Sequence of chain 1.F:
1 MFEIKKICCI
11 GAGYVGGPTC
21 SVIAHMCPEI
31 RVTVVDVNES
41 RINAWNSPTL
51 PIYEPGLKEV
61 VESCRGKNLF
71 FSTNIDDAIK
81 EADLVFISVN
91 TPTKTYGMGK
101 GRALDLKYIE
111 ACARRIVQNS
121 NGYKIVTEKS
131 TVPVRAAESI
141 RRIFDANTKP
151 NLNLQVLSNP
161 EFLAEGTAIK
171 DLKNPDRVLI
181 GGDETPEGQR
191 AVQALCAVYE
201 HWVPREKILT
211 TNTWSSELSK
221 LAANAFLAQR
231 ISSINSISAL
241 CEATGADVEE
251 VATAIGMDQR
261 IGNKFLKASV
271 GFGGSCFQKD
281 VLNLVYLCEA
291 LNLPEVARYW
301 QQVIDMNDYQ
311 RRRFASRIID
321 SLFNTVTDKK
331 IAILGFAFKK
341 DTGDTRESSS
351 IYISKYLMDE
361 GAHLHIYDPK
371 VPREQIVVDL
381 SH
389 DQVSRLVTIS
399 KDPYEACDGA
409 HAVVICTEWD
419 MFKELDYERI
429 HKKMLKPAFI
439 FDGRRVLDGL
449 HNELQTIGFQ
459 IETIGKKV

Sequence of chain 1.E:
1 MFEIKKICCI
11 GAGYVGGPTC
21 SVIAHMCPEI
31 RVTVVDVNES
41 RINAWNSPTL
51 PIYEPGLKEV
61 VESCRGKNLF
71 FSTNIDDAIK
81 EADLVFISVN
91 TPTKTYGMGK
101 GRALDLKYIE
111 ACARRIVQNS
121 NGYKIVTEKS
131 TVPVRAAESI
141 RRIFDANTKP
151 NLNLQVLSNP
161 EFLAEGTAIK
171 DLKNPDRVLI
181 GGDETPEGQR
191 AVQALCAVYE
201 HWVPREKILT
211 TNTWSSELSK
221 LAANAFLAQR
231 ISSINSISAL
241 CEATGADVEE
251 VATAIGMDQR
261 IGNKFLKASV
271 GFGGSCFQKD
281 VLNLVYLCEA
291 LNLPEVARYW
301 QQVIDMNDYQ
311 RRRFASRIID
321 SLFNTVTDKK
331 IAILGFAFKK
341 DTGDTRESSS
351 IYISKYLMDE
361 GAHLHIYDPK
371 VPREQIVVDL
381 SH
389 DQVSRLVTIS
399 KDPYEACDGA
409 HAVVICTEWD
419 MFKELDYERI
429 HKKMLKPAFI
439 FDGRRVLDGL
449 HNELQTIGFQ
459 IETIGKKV

Binding-site contacts:
Ligand atom O2 contacts residue SER269 of chain 1.F at 2.8 Å (h-bond).
Ligand atom C3' contacts residue LEU163 of chain 1.F at 3.4 Å (hydrophobic).
Ligand atom O6' contacts residue LYS220 of chain 1.F at 2.5 Å (salt-bridge).
Ligand atom O2' contacts residue ARG260 of chain 1.E at 2.8 Å (salt-bridge).
Ligand atom O2B contacts residue ALA164 of chain 1.F at 3.5 Å.
Ligand atom O4 contacts residue LYS267 of chain 1.F at 3.0 Å (salt-bridge).
Ligand atom C4' contacts residue LYS220 of chain 1.F at 3.5 Å.
Ligand atom O3C contacts residue PHE338 of chain 1.F at 2.6 Å (h-bond).
Ligand atom C5' contacts residue LEU163 of chain 1.F at 3.5 Å (hydrophobic).
Ligand atom O4' contacts residue PHE162 of chain 1.F at 3.1 Å.
Ligand atom C3C contacts residue PHE338 of chain 1.F at 3.5 Å (hydrophobic).
Ligand atom C4C contacts residue GLY273 of chain 1.F at 3.6 Å.
Ligand atom C6' contacts residue CYS276 of chain 1.F at 3.5 Å (hydrophobic).
Ligand atom O4C contacts residue PHE272 of chain 1.F at 3.4 Å.
Ligand atom O4C contacts residue ILE231 of chain 1.F at 3.4 Å.
Ligand atom O4' contacts residue LEU163 of chain 1.F at 2.5 Å (h-bond).
Ligand atom O3' contacts residue ARG260 of chain 1.E at 3.0 Å (salt-bridge).
Ligand atom O3C contacts residue GLY273 of chain 1.F at 2.9 Å (h-bond).
Ligand atom C2 contacts residue ILE231 of chain 1.F at 3.5 Å (hydrophobic).
Ligand atom O6' contacts residue ASN224 of chain 1.F at 3.2 Å (h-bond).
Ligand atom O2B contacts residue GLU165 of chain 1.F at 2.7 Å (salt-bridge).
Ligand atom O2C contacts residue ARG442 of chain 1.F at 2.9 Å (salt-bridge).
Ligand atom O4 contacts residue LEU266 of chain 1.F at 3.4 Å (h-bond).
Ligand atom C3' contacts residue PHE162 of chain 1.F at 3.6 Å (hydrophobic).
Ligand atom O4' contacts residue LYS220 of chain 1.F at 3.3 Å (salt-bridge).
Ligand atom O3' contacts residue PHE162 of chain 1.F at 2.9 Å (h-bond).
Ligand atom C6 contacts residue ILE231 of chain 1.F at 3.6 Å (hydrophobic).
Ligand atom C6' contacts residue NAD1 of chain 1.GA at 3.3 Å.
Ligand atom O2 contacts residue ILE231 of chain 1.F at 3.6 Å.
Ligand atom O4 contacts residue PHE265 of chain 1.F at 3.2 Å.
Ligand atom C5C contacts residue PHE277 of chain 1.F at 3.6 Å (hydrophobic).
Ligand atom O3B contacts residue ALA164 of chain 1.F at 3.5 Å.
Ligand atom C4' contacts residue LEU163 of chain 1.F at 3.3 Å (hydrophobic).
Ligand atom O1A contacts residue LYS339 of chain 1.F at 2.8 Å (salt-bridge).
Ligand atom O2B contacts residue LYS339 of chain 1.F at 3.6 Å (salt-bridge).
Ligand atom O6' contacts residue NAD1 of chain 1.GA at 3.3 Å.
Ligand atom O2C contacts residue PHE338 of chain 1.F at 3.4 Å (h-bond).
Ligand atom O2A contacts residue PHE265 of chain 1.F at 3.1 Å.
Ligand atom N1 contacts residue ILE231 of chain 1.F at 3.4 Å.
Ligand atom N3 contacts residue LYS267 of chain 1.F at 2.9 Å (salt-bridge).

The protein below binds the small molecule below.
Small molecule (SMILES): O=c1ccn([C@@H]2O[C@H](CO[P](=O)(O)O[P](=O)(O)O[C@H]3O[C@H](CO)[C@@H](O)[C@H](O)[C@H]3O)[C@@H](O)[C@H]2O)c(=O)[nH]1